The protein below binds the small molecule below.
Small molecule (SMILES): CSCC[C@H](NC(=O)[C@H](CCC(=O)O)NC(=O)[C@@H](NC(=O)[C@H](Cc1ccc(O)cc1)NC(=O)[C@H](CCC(=O)O)NC(=O)[C@H](CCCCN)NC(=O)[C@H](CCC(=O)O)NC(=O)[C@@H](N)CO)C(C)C)C(=O)N[C@@H](CC(C)C)C(=O)N[C@@H](CC(=O)O)C(=O)N[C@@H](CCCN=C(N)N)C(=O)N[C@@H](CC(C)C)C(=O)N[C@@H](Cc1ccc(O)cc1)C(=O)N[C@@H](CO)C(=O)N[C@@H](CCCCN)C(=O)N[C@@H](CC(C)C)C(=O)N1CCC[C@H]1C(=O)O

Binding-site contacts:
Ligand atom CG contacts residue TYR166 of chain 1.V at 3.5 Å (hydrophobic).
Ligand atom CB contacts residue ILE183 of chain 1.V at 3.7 Å (hydrophobic).
Ligand atom CG contacts residue TYR166 of chain 1.V at 3.7 Å (hydrophobic).
Ligand atom CZ contacts residue GLU195 of chain 1.V at 3.5 Å.
Ligand atom SD contacts residue ASN193 of chain 1.V at 3.2 Å (h-bond).
Ligand atom O contacts residue ILE183 of chain 1.V at 3.5 Å (h-bond).
Ligand atom CD contacts residue TYR166 of chain 1.V at 3.6 Å (hydrophobic).
Ligand atom OE2 contacts residue TYR166 of chain 1.V at 3.6 Å.
Ligand atom O contacts residue TYR192 of chain 1.V at 3.1 Å (h-bond).
Ligand atom CD2 contacts residue ILE186 of chain 1.V at 3.4 Å (hydrophobic).
Ligand atom OH contacts residue ILE154 of chain 1.V at 3.3 Å.
Ligand atom CD1 contacts residue TYR192 of chain 1.V at 3.6 Å (hydrophobic).
Ligand atom CG contacts residue TYR192 of chain 1.V at 3.5 Å (hydrophobic).
Ligand atom CD1 contacts residue PRO185 of chain 1.V at 3.6 Å (hydrophobic).
Ligand atom CZ contacts residue TYR166 of chain 1.V at 3.5 Å (hydrophobic).
Ligand atom NH2 contacts residue GLU195 of chain 1.V at 2.2 Å (salt-bridge).
Ligand atom CE1 contacts residue PRO185 of chain 1.V at 3.6 Å (hydrophobic).
Ligand atom C contacts residue TYR192 of chain 1.V at 3.6 Å (hydrophobic).
Ligand atom NH1 contacts residue ASN193 of chain 1.V at 2.1 Å (h-bond).
Ligand atom NH1 contacts residue VAL196 of chain 1.V at 3.6 Å.
Ligand atom O contacts residue ILE183 of chain 1.V at 3.0 Å (h-bond).
Ligand atom CB contacts residue PRO185 of chain 1.V at 3.6 Å (hydrophobic).
Ligand atom CG contacts residue TYR200 of chain 1.V at 3.3 Å (hydrophobic).
Ligand atom NH1 contacts residue TYR192 of chain 1.V at 3.4 Å.
Ligand atom CE1 contacts residue GLN151 of chain 1.V at 3.2 Å.
Ligand atom N contacts residue ILE183 of chain 1.V at 3.3 Å (h-bond).
Ligand atom CD2 contacts residue TYR166 of chain 1.V at 3.2 Å (hydrophobic).
Ligand atom C contacts residue ILE183 of chain 1.V at 3.4 Å (hydrophobic).
Ligand atom CG contacts residue TYR192 of chain 1.V at 3.6 Å (hydrophobic).
Ligand atom CE2 contacts residue TYR166 of chain 1.V at 3.5 Å (hydrophobic).
Ligand atom CD contacts residue ASN193 of chain 1.V at 3.4 Å.
Ligand atom CD contacts residue PRO182 of chain 1.V at 3.6 Å (hydrophobic).
Ligand atom O contacts residue PRO185 of chain 1.V at 3.4 Å.
Ligand atom CA contacts residue ILE183 of chain 1.V at 3.4 Å (hydrophobic).
Ligand atom CA contacts residue PRO185 of chain 1.V at 3.6 Å (hydrophobic).
Ligand atom OH contacts residue ALA162 of chain 1.V at 3.3 Å.
Ligand atom O contacts residue PRO185 of chain 1.V at 3.5 Å.
Ligand atom CG contacts residue PRO182 of chain 1.V at 3.7 Å (hydrophobic).
Ligand atom CE1 contacts residue GLU159 of chain 1.V at 3.6 Å.
Ligand atom CZ contacts residue ASN193 of chain 1.V at 3.3 Å.

Sequence of chain 1.V:
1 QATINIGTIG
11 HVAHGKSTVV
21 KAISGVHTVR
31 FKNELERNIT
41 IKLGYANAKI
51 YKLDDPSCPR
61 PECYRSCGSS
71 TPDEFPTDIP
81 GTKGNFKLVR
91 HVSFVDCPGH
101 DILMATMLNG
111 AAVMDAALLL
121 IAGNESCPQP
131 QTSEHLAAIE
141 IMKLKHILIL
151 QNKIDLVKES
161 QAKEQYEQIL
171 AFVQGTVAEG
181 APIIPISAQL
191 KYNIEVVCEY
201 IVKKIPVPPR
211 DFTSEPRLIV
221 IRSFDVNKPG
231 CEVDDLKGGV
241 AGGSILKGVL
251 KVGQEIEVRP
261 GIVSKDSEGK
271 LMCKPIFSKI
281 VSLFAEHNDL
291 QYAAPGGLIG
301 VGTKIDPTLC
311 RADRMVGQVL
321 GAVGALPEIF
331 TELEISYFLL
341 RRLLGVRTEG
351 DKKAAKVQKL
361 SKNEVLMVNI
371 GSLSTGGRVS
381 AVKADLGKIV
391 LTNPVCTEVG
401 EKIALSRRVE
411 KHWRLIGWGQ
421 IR